Sequence of chain 5.A:
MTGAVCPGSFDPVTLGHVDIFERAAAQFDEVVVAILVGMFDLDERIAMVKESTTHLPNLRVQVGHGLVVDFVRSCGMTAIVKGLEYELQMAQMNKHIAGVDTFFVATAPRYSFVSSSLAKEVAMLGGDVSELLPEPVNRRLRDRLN

Binding-site contacts:
Ligand atom C01 contacts residue GLY90 of chain 5.A at 4.2 Å.
Ligand atom C12 contacts residue HIS19 of chain 5.A at 3.8 Å.
Ligand atom C01 contacts residue GLY18 of chain 5.A at 3.4 Å.
Ligand atom N07 contacts residue VAL127 of chain 5.A at 3.6 Å.
Ligand atom N11 contacts residue HIS19 of chain 5.A at 3.5 Å.
Ligand atom C06 contacts residue GLY18 of chain 5.A at 3.7 Å.
Ligand atom C10 contacts residue VAL127 of chain 5.A at 3.9 Å (hydrophobic).
Ligand atom C10 contacts residue THR16 of chain 5.A at 3.3 Å.
Ligand atom C04 contacts residue GLY18 of chain 5.A at 3.7 Å.
Ligand atom N11 contacts residue THR16 of chain 5.A at 2.8 Å (h-bond).
Ligand atom C10 contacts residue HIS19 of chain 5.A at 3.1 Å.
Ligand atom C05 contacts residue THR16 of chain 5.A at 4.1 Å.
Ligand atom C02 contacts residue GLY18 of chain 5.A at 3.7 Å.
Ligand atom C09 contacts residue SER128 of chain 5.A at 3.7 Å.
Ligand atom C04 contacts residue VAL127 of chain 5.A at 3.3 Å (hydrophobic).
Ligand atom N11 contacts residue SER128 of chain 5.A at 3.9 Å.
Ligand atom C10 contacts residue SER129 of chain 5.A at 3.2 Å.
Ligand atom C02 contacts residue THR120 of chain 5.A at 3.2 Å.
Ligand atom N07 contacts residue HIS19 of chain 5.A at 3.6 Å (h-bond).
Ligand atom C01 contacts residue HIS19 of chain 5.A at 4.1 Å.
Ligand atom C01 contacts residue ILE22 of chain 5.A at 3.5 Å (hydrophobic).
Ligand atom C08 contacts residue HIS19 of chain 5.A at 3.4 Å.
Ligand atom C04 contacts residue TYR124 of chain 5.A at 3.6 Å (hydrophobic).
Ligand atom C06 contacts residue HIS19 of chain 5.A at 3.8 Å.
Ligand atom C12 contacts residue SER128 of chain 5.A at 4.0 Å.
Ligand atom C05 contacts residue HIS19 of chain 5.A at 4.1 Å.
Ligand atom N07 contacts residue THR16 of chain 5.A at 3.8 Å.
Ligand atom C05 contacts residue GLY18 of chain 5.A at 4.0 Å.
Ligand atom C03 contacts residue TYR124 of chain 5.A at 3.3 Å (hydrophobic).
Ligand atom C05 contacts residue VAL127 of chain 5.A at 4.0 Å (hydrophobic).
Ligand atom C12 contacts residue SER129 of chain 5.A at 3.5 Å.
Ligand atom C03 contacts residue GLY18 of chain 5.A at 3.6 Å.
Ligand atom C09 contacts residue SER129 of chain 5.A at 3.7 Å.
Ligand atom O13 contacts residue SER130 of chain 5.A at 4.1 Å.
Ligand atom C10 contacts residue SER128 of chain 5.A at 3.4 Å.
Ligand atom C09 contacts residue HIS19 of chain 5.A at 3.2 Å.
Ligand atom N11 contacts residue VAL127 of chain 5.A at 3.5 Å (h-bond).
Ligand atom C03 contacts residue THR120 of chain 5.A at 3.1 Å.
Ligand atom O13 contacts residue SER129 of chain 5.A at 2.7 Å (h-bond).
Ligand atom O13 contacts residue SER128 of chain 5.A at 3.6 Å.

This small molecule binds to this protein.
Small molecule (SMILES): Cc1c(C(=O)O)cnn1-c1ccccc1